Binding-site contacts:
Ligand atom O1 contacts residue TRP279 of chain 2.A at 3.7 Å.
Ligand atom C6 contacts residue TRP253 of chain 2.A at 3.6 Å (hydrophobic).
Ligand atom C3 contacts residue ASP283 of chain 2.A at 3.7 Å.
Ligand atom O3 contacts residue GLN254 of chain 2.A at 3.1 Å (h-bond).
Ligand atom O6 contacts residue GLN254 of chain 2.A at 3.0 Å (h-bond).
Ligand atom O3 contacts residue GLU247 of chain 2.A at 3.5 Å (salt-bridge).
Ligand atom O1 contacts residue ASP280 of chain 2.A at 2.6 Å (salt-bridge).
Ligand atom C1 contacts residue ASP280 of chain 2.A at 3.6 Å.
Ligand atom C6 contacts residue GLU247 of chain 2.A at 3.3 Å.
Ligand atom C3 contacts residue GLU197 of chain 2.A at 3.5 Å.
Ligand atom O2 contacts residue GLU197 of chain 2.A at 2.7 Å (salt-bridge).
Ligand atom O6 contacts residue TRP253 of chain 2.A at 3.6 Å.
Ligand atom O4 contacts residue THR195 of chain 2.A at 3.5 Å.
Ligand atom O4 contacts residue GLU197 of chain 2.A at 2.5 Å (salt-bridge).
Ligand atom O5 contacts residue VAL257 of chain 2.A at 3.4 Å.
Ligand atom O4 contacts residue LEU225 of chain 2.A at 3.7 Å.
Ligand atom C5 contacts residue TRP253 of chain 2.A at 3.7 Å (hydrophobic).
Ligand atom O2 contacts residue ARG173 of chain 2.A at 2.8 Å (salt-bridge).
Ligand atom O6 contacts residue GLU247 of chain 2.A at 2.6 Å (salt-bridge).
Ligand atom C1 contacts residue LYS251 of chain 2.A at 3.7 Å.
Ligand atom O5 contacts residue TRP279 of chain 2.A at 3.2 Å.
Ligand atom C3 contacts residue GLN254 of chain 2.A at 3.7 Å.
Ligand atom C2 contacts residue GLU197 of chain 2.A at 3.4 Å.
Ligand atom O5 contacts residue GLU247 of chain 2.A at 3.6 Å (salt-bridge).
Ligand atom C4 contacts residue GLU197 of chain 2.A at 3.4 Å.
Ligand atom O5 contacts residue LYS251 of chain 2.A at 2.8 Å (salt-bridge).
Ligand atom O2 contacts residue ASP191 of chain 2.A at 3.5 Å.
Ligand atom O3 contacts residue ASP283 of chain 2.A at 2.8 Å (salt-bridge).
Ligand atom O4 contacts residue THR288 of chain 2.A at 3.6 Å.
Ligand atom C6 contacts residue LYS251 of chain 2.A at 3.7 Å.
Ligand atom O6 contacts residue LYS251 of chain 2.A at 3.0 Å (salt-bridge).
Ligand atom O3 contacts residue LYS251 of chain 2.A at 3.2 Å (salt-bridge).
Ligand atom C6 contacts residue SER125 of chain 2.A at 3.6 Å.
Ligand atom O4 contacts residue VAL124 of chain 2.A at 3.6 Å.
Ligand atom C6 contacts residue TRP253 of chain 2.A at 3.8 Å (hydrophobic).
Ligand atom O6 contacts residue LYS251 of chain 2.A at 2.8 Å (salt-bridge).
Ligand atom C2 contacts residue ASP283 of chain 2.A at 3.5 Å.
Ligand atom C4 contacts residue GLU247 of chain 2.A at 3.4 Å.
Ligand atom C6 contacts residue SER125 of chain 2.A at 3.6 Å.
Ligand atom O2 contacts residue ASP283 of chain 2.A at 2.7 Å (salt-bridge).

Sequence of chain 2.A:
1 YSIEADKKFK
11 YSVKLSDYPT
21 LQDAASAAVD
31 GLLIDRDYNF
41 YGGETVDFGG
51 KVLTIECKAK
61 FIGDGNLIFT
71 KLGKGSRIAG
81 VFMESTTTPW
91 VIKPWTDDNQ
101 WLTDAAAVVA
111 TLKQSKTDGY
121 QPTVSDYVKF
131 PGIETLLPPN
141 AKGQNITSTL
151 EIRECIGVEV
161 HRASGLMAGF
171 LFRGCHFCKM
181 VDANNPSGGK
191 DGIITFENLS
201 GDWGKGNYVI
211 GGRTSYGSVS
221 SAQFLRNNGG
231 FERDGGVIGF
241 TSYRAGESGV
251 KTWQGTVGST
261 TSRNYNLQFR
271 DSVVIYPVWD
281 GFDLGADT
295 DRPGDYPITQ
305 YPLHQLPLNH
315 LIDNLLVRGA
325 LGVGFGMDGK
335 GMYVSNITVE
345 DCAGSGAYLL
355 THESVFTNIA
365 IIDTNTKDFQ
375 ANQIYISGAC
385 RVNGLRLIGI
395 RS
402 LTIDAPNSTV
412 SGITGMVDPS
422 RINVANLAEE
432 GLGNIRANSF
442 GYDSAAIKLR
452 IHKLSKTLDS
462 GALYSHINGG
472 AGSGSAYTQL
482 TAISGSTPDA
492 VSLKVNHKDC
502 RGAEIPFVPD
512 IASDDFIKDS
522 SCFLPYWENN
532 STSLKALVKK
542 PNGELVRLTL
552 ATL

The protein below binds the small molecule below.
Small molecule (SMILES): C[C@@H]1O[C@@H](O)[C@H](O)[C@H](O)[C@H]1O[C@H]1O[C@H](CO)[C@@H](O)[C@H](O[C@H]2O[C@H](C)[C@@H](O)C[C@@H]2O)[C@@H]1O[C@H]1O[C@H](CO)[C@H](O)[C@H](O[C@@H]2O[C@@H](C)[C@H](O[C@H]3O[C@H](CO)[C@@H](O)[C@H](O[C@H]4O[C@H](C)[C@@H](O)C[C@@H]4O)[C@@H]3O[C@H]3O[C@H](CO)[C@H](O)[C@H](O)[C@H]3O)[C@@H](O)[C@H]2O)[C@H]1O